Sequence of chain 1.B:
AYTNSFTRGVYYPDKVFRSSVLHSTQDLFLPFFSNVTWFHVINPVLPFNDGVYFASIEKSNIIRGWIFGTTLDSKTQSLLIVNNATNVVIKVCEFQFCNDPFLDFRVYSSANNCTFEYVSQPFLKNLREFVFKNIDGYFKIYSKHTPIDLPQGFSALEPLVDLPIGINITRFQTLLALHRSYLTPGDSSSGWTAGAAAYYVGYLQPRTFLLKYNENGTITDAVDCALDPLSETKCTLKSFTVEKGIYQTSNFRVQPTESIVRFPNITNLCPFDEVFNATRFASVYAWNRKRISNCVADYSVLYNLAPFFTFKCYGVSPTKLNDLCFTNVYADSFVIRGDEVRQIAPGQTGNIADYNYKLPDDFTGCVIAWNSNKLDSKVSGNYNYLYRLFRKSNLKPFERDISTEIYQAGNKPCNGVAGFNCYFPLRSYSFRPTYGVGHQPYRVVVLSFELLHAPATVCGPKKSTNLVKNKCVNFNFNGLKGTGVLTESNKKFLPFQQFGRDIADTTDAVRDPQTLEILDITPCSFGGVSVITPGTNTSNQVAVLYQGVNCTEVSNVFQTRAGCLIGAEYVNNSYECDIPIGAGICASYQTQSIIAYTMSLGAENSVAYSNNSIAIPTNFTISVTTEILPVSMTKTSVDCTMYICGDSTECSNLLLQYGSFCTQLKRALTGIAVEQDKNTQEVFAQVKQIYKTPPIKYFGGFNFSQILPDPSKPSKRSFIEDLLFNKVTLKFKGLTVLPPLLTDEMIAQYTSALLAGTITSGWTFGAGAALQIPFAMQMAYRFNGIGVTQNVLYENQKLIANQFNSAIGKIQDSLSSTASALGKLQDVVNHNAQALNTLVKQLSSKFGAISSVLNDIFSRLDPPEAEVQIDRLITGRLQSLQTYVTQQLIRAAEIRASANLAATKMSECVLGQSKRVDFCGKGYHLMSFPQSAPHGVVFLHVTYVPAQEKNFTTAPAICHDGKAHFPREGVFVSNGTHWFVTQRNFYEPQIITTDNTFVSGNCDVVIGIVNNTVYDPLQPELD

Binding-site contacts:
Ligand atom C8 contacts residue LEU579 of chain 1.B at 3.9 Å (hydrophobic).
Ligand atom O3 contacts residue GLN577 of chain 1.B at 3.9 Å.
Ligand atom C8 contacts residue PRO576 of chain 1.B at 3.7 Å (hydrophobic).
Ligand atom C3 contacts residue ASN328 of chain 1.B at 3.8 Å.
Ligand atom C5 contacts residue ASN328 of chain 1.B at 3.7 Å.
Ligand atom O7 contacts residue ASN328 of chain 1.B at 3.3 Å (h-bond).
Ligand atom C7 contacts residue GLN577 of chain 1.B at 3.8 Å.
Ligand atom C8 contacts residue GLN577 of chain 1.B at 3.8 Å.
Ligand atom C3 contacts residue GLN577 of chain 1.B at 3.5 Å.
Ligand atom C2 contacts residue GLN577 of chain 1.B at 3.7 Å.
Ligand atom C1 contacts residue GLN577 of chain 1.B at 4.2 Å.
Ligand atom C1 contacts residue ASN328 of chain 1.B at 1.4 Å.
Ligand atom O5 contacts residue ASN328 of chain 1.B at 2.4 Å (h-bond).
Ligand atom C8 contacts residue ASN328 of chain 1.B at 4.4 Å.
Ligand atom N2 contacts residue GLN577 of chain 1.B at 2.9 Å (h-bond).
Ligand atom C4 contacts residue ASN328 of chain 1.B at 4.2 Å.
Ligand atom C2 contacts residue ASN328 of chain 1.B at 2.4 Å.
Ligand atom C7 contacts residue ASN328 of chain 1.B at 3.3 Å.
Ligand atom N2 contacts residue ASN328 of chain 1.B at 2.9 Å (h-bond).

A small-molecule ligand and the protein it binds are described below.
Small molecule (SMILES): CC(=O)N[C@@H]1[C@@H](O)[C@H](O)[C@@H](CO)O[C@H]1O